Sequence of chain 1.E:
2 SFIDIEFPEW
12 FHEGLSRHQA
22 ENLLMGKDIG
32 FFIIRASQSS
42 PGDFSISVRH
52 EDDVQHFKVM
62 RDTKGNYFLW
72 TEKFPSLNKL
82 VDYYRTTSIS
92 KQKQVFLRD

Binding-site contacts:
Ligand atom O contacts residue ARG18 of chain 1.E at 2.8 Å (salt-bridge).
Ligand atom OH contacts residue ARG18 of chain 1.E at 3.8 Å.
Ligand atom CD contacts residue GLN56 of chain 1.E at 3.0 Å.
Ligand atom ND2 contacts residue LYS59 of chain 1.E at 2.7 Å (salt-bridge).
Ligand atom CB contacts residue LEU70 of chain 1.E at 3.3 Å (hydrophobic).
Ligand atom OH contacts residue SER38 of chain 1.E at 3.8 Å.
Ligand atom P contacts residue ARG36 of chain 1.E at 3.7 Å.
Ligand atom CG contacts residue LYS59 of chain 1.E at 3.7 Å.
Ligand atom OE1 contacts residue GLN56 of chain 1.E at 3.5 Å (h-bond).
Ligand atom P contacts residue SER40 of chain 1.E at 3.5 Å.
Ligand atom ND2 contacts residue LEU70 of chain 1.E at 2.7 Å (h-bond).
Ligand atom P contacts residue SER38 of chain 1.E at 3.4 Å.
Ligand atom CE1 contacts residue ARG18 of chain 1.E at 3.3 Å.
Ligand atom N contacts residue HIS57 of chain 1.E at 3.0 Å (h-bond).
Ligand atom CZ contacts residue ARG18 of chain 1.E at 3.5 Å.
Ligand atom O2P contacts residue ARG18 of chain 1.E at 2.6 Å (salt-bridge).
Ligand atom CD1 contacts residue ARG18 of chain 1.E at 3.8 Å.
Ligand atom O3P contacts residue SER46 of chain 1.E at 2.8 Å (h-bond).
Ligand atom OE2 contacts residue GLN56 of chain 1.E at 3.2 Å (h-bond).
Ligand atom O3P contacts residue SER38 of chain 1.E at 2.5 Å (h-bond).
Ligand atom O3P contacts residue ARG36 of chain 1.E at 3.0 Å (salt-bridge).
Ligand atom CA contacts residue HIS57 of chain 1.E at 3.2 Å.
Ligand atom CD1 contacts residue HIS57 of chain 1.E at 3.8 Å.
Ligand atom CG contacts residue GLN56 of chain 1.E at 3.2 Å.
Ligand atom OD1 contacts residue LYS59 of chain 1.E at 2.9 Å (salt-bridge).
Ligand atom CB contacts residue ARG18 of chain 1.E at 3.6 Å.
Ligand atom C contacts residue ARG18 of chain 1.E at 3.8 Å.
Ligand atom CG contacts residue SER40 of chain 1.E at 3.7 Å.
Ligand atom O1P contacts residue SER40 of chain 1.E at 2.6 Å (h-bond).
Ligand atom O1P contacts residue SER38 of chain 1.E at 3.5 Å (h-bond).
Ligand atom OH contacts residue SER40 of chain 1.E at 3.3 Å (h-bond).
Ligand atom N contacts residue ARG18 of chain 1.E at 3.5 Å (salt-bridge).
Ligand atom CB contacts residue PHE58 of chain 1.E at 3.7 Å (hydrophobic).
Ligand atom CA contacts residue TRP71 of chain 1.E at 3.6 Å (hydrophobic).
Ligand atom CB contacts residue HIS57 of chain 1.E at 3.7 Å.
Ligand atom O2P contacts residue ARG36 of chain 1.E at 2.8 Å (salt-bridge).
Ligand atom O contacts residue TRP71 of chain 1.E at 3.3 Å.
Ligand atom OD1 contacts residue PHE58 of chain 1.E at 3.6 Å.
Ligand atom C contacts residue HIS57 of chain 1.E at 3.6 Å.
Ligand atom CG contacts residue LEU70 of chain 1.E at 3.4 Å (hydrophobic).

A small-molecule ligand and the protein it binds are described below.
Small molecule (SMILES): CC(=O)N1CCC[C@H]1C(=O)N[C@@H](CC(=O)O)C(=O)N[C@@H](Cc1ccc(OP(=O)(O)O)cc1)C(=O)N[C@@H](CCC(=O)O)C(=O)N[C@@H](CC(N)=O)C(=O)N[C@@H](CC(C)C)C(=O)O